Sequence of chain 1.E:
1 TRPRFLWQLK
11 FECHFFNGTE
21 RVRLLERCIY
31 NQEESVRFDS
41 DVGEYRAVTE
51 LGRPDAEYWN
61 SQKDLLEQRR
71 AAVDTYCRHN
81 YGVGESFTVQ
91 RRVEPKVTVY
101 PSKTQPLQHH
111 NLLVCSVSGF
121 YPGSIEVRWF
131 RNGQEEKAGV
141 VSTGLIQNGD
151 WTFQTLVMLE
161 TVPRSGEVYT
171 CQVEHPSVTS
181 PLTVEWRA

The protein below binds the small molecule below.
Small molecule (SMILES): CC(=O)N[C@H]1[C@@H](O[C@H]2[C@H](O)[C@@H](NC(C)=O)CO[C@@H]2CO)O[C@H](CO)[C@@H](O)[C@@H]1O

Sequence of chain 1.D:
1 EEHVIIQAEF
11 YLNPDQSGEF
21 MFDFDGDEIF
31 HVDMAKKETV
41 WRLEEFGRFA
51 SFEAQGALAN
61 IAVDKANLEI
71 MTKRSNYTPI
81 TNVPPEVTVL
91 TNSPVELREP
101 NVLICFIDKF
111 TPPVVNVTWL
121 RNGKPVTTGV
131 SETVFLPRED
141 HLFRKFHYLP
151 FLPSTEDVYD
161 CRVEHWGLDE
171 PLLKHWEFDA

Binding-site contacts:
Ligand atom C1 contacts residue GLU164 of chain 1.D at 4.2 Å.
Ligand atom C4 contacts residue ASN116 of chain 1.D at 4.1 Å.
Ligand atom N2 contacts residue TRP166 of chain 1.D at 4.5 Å.
Ligand atom C5 contacts residue ASN116 of chain 1.D at 3.7 Å.
Ligand atom O7 contacts residue ASN116 of chain 1.D at 3.4 Å (h-bond).
Ligand atom N2 contacts residue ASN116 of chain 1.D at 2.9 Å (h-bond).
Ligand atom C8 contacts residue VAL114 of chain 1.D at 3.4 Å (hydrophobic).
Ligand atom C8 contacts residue TRP166 of chain 1.D at 3.5 Å (hydrophobic).
Ligand atom C7 contacts residue ASN116 of chain 1.D at 3.3 Å.
Ligand atom O5 contacts residue GLU164 of chain 1.D at 4.2 Å.
Ligand atom C1 contacts residue ASN116 of chain 1.D at 1.5 Å.
Ligand atom C8 contacts residue ASN116 of chain 1.D at 4.5 Å.
Ligand atom O6 contacts residue THR1 of chain 1.E at 4.1 Å.
Ligand atom O7 contacts residue GLU164 of chain 1.D at 4.2 Å.
Ligand atom C8 contacts residue VAL115 of chain 1.D at 4.2 Å (hydrophobic).
Ligand atom O5 contacts residue ASN116 of chain 1.D at 2.4 Å (h-bond).
Ligand atom C2 contacts residue ASN116 of chain 1.D at 2.4 Å.
Ligand atom C7 contacts residue TRP166 of chain 1.D at 3.8 Å (hydrophobic).
Ligand atom C3 contacts residue ASN116 of chain 1.D at 3.8 Å.
Ligand atom O7 contacts residue TRP166 of chain 1.D at 3.9 Å.